Sequence of chain 1.A:
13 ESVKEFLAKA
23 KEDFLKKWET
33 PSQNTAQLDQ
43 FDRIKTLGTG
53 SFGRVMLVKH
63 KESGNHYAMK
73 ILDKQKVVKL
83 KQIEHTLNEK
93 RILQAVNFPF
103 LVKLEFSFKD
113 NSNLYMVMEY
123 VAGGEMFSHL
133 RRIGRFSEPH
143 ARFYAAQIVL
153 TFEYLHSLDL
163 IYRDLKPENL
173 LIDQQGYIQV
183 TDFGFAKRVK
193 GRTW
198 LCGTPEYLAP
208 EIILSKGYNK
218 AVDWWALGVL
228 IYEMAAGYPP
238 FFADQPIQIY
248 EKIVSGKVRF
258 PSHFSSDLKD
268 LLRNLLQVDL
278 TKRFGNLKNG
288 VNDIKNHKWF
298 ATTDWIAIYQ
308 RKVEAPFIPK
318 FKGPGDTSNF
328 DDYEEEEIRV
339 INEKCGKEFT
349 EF

This protein binds this small molecule.
Small molecule (SMILES): CC[C@H](C)c1cc(C(=O)N[C@@H]2CNCCC[C@H]2OC(=O)c2ccc(C(=O)c3cc(OC)ccc3O)cc2)ccc1O

Binding-site contacts:
Ligand atom C15 contacts residue VAL57 of chain 1.A at 3.4 Å (hydrophobic).
Ligand atom C30 contacts residue PHE187 of chain 1.A at 3.5 Å (hydrophobic).
Ligand atom C1 contacts residue GLU121 of chain 1.A at 3.5 Å.
Ligand atom C29 contacts residue GLU91 of chain 1.A at 3.5 Å.
Ligand atom O7 contacts residue ASP184 of chain 1.A at 3.5 Å (salt-bridge).
Ligand atom O22 contacts residue GLY52 of chain 1.A at 3.5 Å.
Ligand atom C7 contacts residue THR183 of chain 1.A at 3.6 Å.
Ligand atom C28 contacts residue GLY186 of chain 1.A at 3.5 Å.
Ligand atom O9 contacts residue ASP184 of chain 1.A at 3.5 Å (salt-bridge).
Ligand atom C22 contacts residue LEU74 of chain 1.A at 3.5 Å (hydrophobic).
Ligand atom O1 contacts residue GLU121 of chain 1.A at 2.6 Å (salt-bridge).
Ligand atom O15 contacts residue GLY50 of chain 1.A at 3.0 Å.
Ligand atom O1 contacts residue ALA70 of chain 1.A at 3.6 Å.
Ligand atom C28 contacts residue GLU91 of chain 1.A at 3.3 Å.
Ligand atom C2 contacts residue GLU121 of chain 1.A at 3.5 Å.
Ligand atom O7 contacts residue THR183 of chain 1.A at 2.7 Å (h-bond).
Ligand atom C1 contacts residue ALA70 of chain 1.A at 3.4 Å (hydrophobic).
Ligand atom O26 contacts residue PHE54 of chain 1.A at 3.5 Å.
Ligand atom O9 contacts residue VAL57 of chain 1.A at 3.5 Å.
Ligand atom O1 contacts residue VAL123 of chain 1.A at 2.9 Å (h-bond).
Ligand atom C19 contacts residue GLY52 of chain 1.A at 3.6 Å.
Ligand atom C26 contacts residue PHE54 of chain 1.A at 3.6 Å (hydrophobic).
Ligand atom C21 contacts residue ASP184 of chain 1.A at 3.4 Å.
Ligand atom O22 contacts residue SER53 of chain 1.A at 3.3 Å (h-bond).
Ligand atom C8 contacts residue ASP184 of chain 1.A at 3.4 Å.
Ligand atom O22 contacts residue LEU74 of chain 1.A at 3.2 Å.
Ligand atom O22 contacts residue PHE54 of chain 1.A at 2.9 Å (h-bond).
Ligand atom O15 contacts residue VAL57 of chain 1.A at 3.3 Å.
Ligand atom N13 contacts residue GLU170 of chain 1.A at 2.9 Å (salt-bridge).
Ligand atom O1 contacts residue TYR122 of chain 1.A at 3.3 Å.
Ligand atom O29 contacts residue LEU74 of chain 1.A at 3.4 Å.
Ligand atom O29 contacts residue GLU91 of chain 1.A at 2.9 Å (salt-bridge).
Ligand atom C24 contacts residue PHE54 of chain 1.A at 3.6 Å (hydrophobic).
Ligand atom C14 contacts residue GLU127 of chain 1.A at 3.3 Å.
Ligand atom N13 contacts residue GLU127 of chain 1.A at 3.5 Å (salt-bridge).
Ligand atom C2 contacts residue ALA70 of chain 1.A at 3.5 Å (hydrophobic).
Ligand atom C3 contacts residue THR183 of chain 1.A at 3.4 Å.
Ligand atom N13 contacts residue ASP184 of chain 1.A at 3.1 Å (salt-bridge).
Ligand atom O29 contacts residue LYS72 of chain 1.A at 3.0 Å (salt-bridge).
Ligand atom O15 contacts residue THR51 of chain 1.A at 2.9 Å (h-bond).